Sequence of chain 1.A:
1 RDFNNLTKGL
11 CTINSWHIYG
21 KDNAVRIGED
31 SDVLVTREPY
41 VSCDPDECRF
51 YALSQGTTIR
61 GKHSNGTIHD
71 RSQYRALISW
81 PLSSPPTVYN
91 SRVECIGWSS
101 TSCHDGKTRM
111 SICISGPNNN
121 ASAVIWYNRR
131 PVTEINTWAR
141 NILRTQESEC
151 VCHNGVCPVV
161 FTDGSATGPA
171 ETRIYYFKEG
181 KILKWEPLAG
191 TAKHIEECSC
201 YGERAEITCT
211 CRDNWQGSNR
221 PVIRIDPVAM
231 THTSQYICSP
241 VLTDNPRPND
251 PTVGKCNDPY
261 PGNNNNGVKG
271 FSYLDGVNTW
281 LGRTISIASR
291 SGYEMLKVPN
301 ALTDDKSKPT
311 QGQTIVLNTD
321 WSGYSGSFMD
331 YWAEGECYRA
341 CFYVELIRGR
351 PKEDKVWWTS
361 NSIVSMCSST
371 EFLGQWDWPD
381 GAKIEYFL

Binding-site contacts:
Ligand atom C10 contacts residue SER291 of chain 1.A at 3.7 Å.
Ligand atom O1A contacts residue SER289 of chain 1.A at 3.9 Å.
Ligand atom C4 contacts residue SER291 of chain 1.A at 4.0 Å.
Ligand atom C11 contacts residue TRP321 of chain 1.A at 3.5 Å (hydrophobic).
Ligand atom C9 contacts residue TRP321 of chain 1.A at 3.9 Å (hydrophobic).
Ligand atom C10 contacts residue THR319 of chain 1.A at 4.0 Å.
Ligand atom C7 contacts residue TRP321 of chain 1.A at 3.7 Å (hydrophobic).
Ligand atom C10 contacts residue ASN318 of chain 1.A at 3.6 Å.
Ligand atom C6 contacts residue SER289 of chain 1.A at 4.0 Å.
Ligand atom C11 contacts residue ASP320 of chain 1.A at 3.5 Å.
Ligand atom C5 contacts residue ASN318 of chain 1.A at 3.8 Å.
Ligand atom N5 contacts residue ASN318 of chain 1.A at 3.1 Å (h-bond).
Ligand atom O1A contacts residue ALA288 of chain 1.A at 3.9 Å.
Ligand atom O7 contacts residue TRP321 of chain 1.A at 4.0 Å.
Ligand atom O4 contacts residue THR319 of chain 1.A at 4.0 Å.
Ligand atom O1B contacts residue SER286 of chain 1.A at 3.4 Å (h-bond).
Ligand atom C1 contacts residue SER286 of chain 1.A at 3.3 Å.
Ligand atom O1A contacts residue SER286 of chain 1.A at 2.6 Å (h-bond).
Ligand atom O10 contacts residue TRP321 of chain 1.A at 4.1 Å.
Ligand atom C9 contacts residue SER289 of chain 1.A at 3.4 Å.
Ligand atom O8 contacts residue SER286 of chain 1.A at 4.3 Å.
Ligand atom N5 contacts residue SER291 of chain 1.A at 2.9 Å (h-bond).
Ligand atom C11 contacts residue THR319 of chain 1.A at 3.5 Å.
Ligand atom O4 contacts residue ASN318 of chain 1.A at 3.3 Å (h-bond).
Ligand atom C5 contacts residue SER291 of chain 1.A at 3.9 Å.
Ligand atom O9 contacts residue LYS352 of chain 1.A at 2.8 Å (salt-bridge).
Ligand atom C7 contacts residue SER289 of chain 1.A at 3.8 Å.
Ligand atom C10 contacts residue TRP321 of chain 1.A at 3.9 Å (hydrophobic).
Ligand atom C3 contacts residue ASN318 of chain 1.A at 3.9 Å.
Ligand atom O1B contacts residue ASN318 of chain 1.A at 3.2 Å (h-bond).
Ligand atom C1 contacts residue ASN318 of chain 1.A at 4.1 Å.
Ligand atom C4 contacts residue ASN318 of chain 1.A at 3.2 Å.
Ligand atom C11 contacts residue ASN318 of chain 1.A at 3.6 Å.
Ligand atom N5 contacts residue TRP321 of chain 1.A at 4.2 Å.
Ligand atom O10 contacts residue THR319 of chain 1.A at 4.1 Å.
Ligand atom O8 contacts residue SER289 of chain 1.A at 2.7 Å (h-bond).
Ligand atom C8 contacts residue SER289 of chain 1.A at 3.4 Å.
Ligand atom C9 contacts residue LYS352 of chain 1.A at 3.2 Å.
Ligand atom C6 contacts residue SER291 of chain 1.A at 4.1 Å.
Ligand atom C11 contacts residue SER291 of chain 1.A at 3.4 Å.

The protein below binds the small molecule below.
Small molecule (SMILES): CC(=O)N[C@H]1[C@H]([C@H](O)[C@H](O)CO)O[C@@](O)(C(=O)O)C[C@@H]1O